Binding-site contacts:
Ligand atom O2 contacts residue GLU271 of chain 1.G at 4.4 Å.
Ligand atom O2P contacts residue LYS269 of chain 1.G at 3.5 Å (salt-bridge).
Ligand atom O2P contacts residue ASN74 of chain 1.G at 3.8 Å.
Ligand atom C3 contacts residue MET290 of chain 1.G at 3.9 Å (hydrophobic).
Ligand atom O2P contacts residue K1 of chain 1.AA at 2.8 Å.
Ligand atom O1 contacts residue ALA292 of chain 1.G at 3.5 Å.
Ligand atom O1P contacts residue ASN74 of chain 1.G at 3.9 Å.
Ligand atom O1 contacts residue ASP295 of chain 1.G at 3.5 Å.
Ligand atom C3 contacts residue MET359 of chain 1.G at 4.1 Å (hydrophobic).
Ligand atom O2P contacts residue SER76 of chain 1.G at 4.0 Å.
Ligand atom O2 contacts residue K1 of chain 1.AA at 4.5 Å.
Ligand atom P contacts residue ASN74 of chain 1.G at 4.5 Å.
Ligand atom C1 contacts residue ASP295 of chain 1.G at 4.2 Å.
Ligand atom P contacts residue LYS269 of chain 1.G at 3.8 Å.
Ligand atom C1 contacts residue ALA292 of chain 1.G at 3.6 Å (hydrophobic).
Ligand atom C3 contacts residue THR327 of chain 1.G at 3.5 Å.
Ligand atom O2' contacts residue ASP295 of chain 1.G at 3.9 Å.
Ligand atom C3 contacts residue LYS269 of chain 1.G at 4.3 Å.
Ligand atom C2 contacts residue ALA292 of chain 1.G at 3.9 Å (hydrophobic).
Ligand atom C2 contacts residue ARG72 of chain 1.G at 4.2 Å.
Ligand atom O1P contacts residue ARG72 of chain 1.G at 2.6 Å (salt-bridge).
Ligand atom C3 contacts residue ARG72 of chain 1.G at 3.5 Å.
Ligand atom C2 contacts residue MET290 of chain 1.G at 4.5 Å (hydrophobic).
Ligand atom O2' contacts residue ALA292 of chain 1.G at 4.3 Å.
Ligand atom O3P contacts residue ASP295 of chain 1.G at 4.5 Å.
Ligand atom O2 contacts residue ARG72 of chain 1.G at 3.6 Å (salt-bridge).
Ligand atom C1 contacts residue THR327 of chain 1.G at 4.3 Å.
Ligand atom O2P contacts residue ARG72 of chain 1.G at 3.5 Å (salt-bridge).
Ligand atom P contacts residue K1 of chain 1.AA at 4.2 Å.
Ligand atom O2 contacts residue ASP112 of chain 1.G at 4.1 Å.
Ligand atom O2P contacts residue ASP112 of chain 1.G at 4.2 Å.
Ligand atom C2 contacts residue LYS269 of chain 1.G at 3.4 Å.
Ligand atom O2 contacts residue LYS269 of chain 1.G at 2.6 Å (salt-bridge).
Ligand atom O1 contacts residue GLU271 of chain 1.G at 3.1 Å (salt-bridge).
Ligand atom P contacts residue ARG72 of chain 1.G at 3.4 Å.
Ligand atom C1 contacts residue GLU271 of chain 1.G at 4.2 Å.
Ligand atom O2' contacts residue THR327 of chain 1.G at 3.4 Å (h-bond).
Ligand atom O2' contacts residue GLY294 of chain 1.G at 3.7 Å.

This protein binds this small molecule.
Small molecule (SMILES): C[C@H](OP(=O)(O)O)C(=O)O

Sequence of chain 1.G:
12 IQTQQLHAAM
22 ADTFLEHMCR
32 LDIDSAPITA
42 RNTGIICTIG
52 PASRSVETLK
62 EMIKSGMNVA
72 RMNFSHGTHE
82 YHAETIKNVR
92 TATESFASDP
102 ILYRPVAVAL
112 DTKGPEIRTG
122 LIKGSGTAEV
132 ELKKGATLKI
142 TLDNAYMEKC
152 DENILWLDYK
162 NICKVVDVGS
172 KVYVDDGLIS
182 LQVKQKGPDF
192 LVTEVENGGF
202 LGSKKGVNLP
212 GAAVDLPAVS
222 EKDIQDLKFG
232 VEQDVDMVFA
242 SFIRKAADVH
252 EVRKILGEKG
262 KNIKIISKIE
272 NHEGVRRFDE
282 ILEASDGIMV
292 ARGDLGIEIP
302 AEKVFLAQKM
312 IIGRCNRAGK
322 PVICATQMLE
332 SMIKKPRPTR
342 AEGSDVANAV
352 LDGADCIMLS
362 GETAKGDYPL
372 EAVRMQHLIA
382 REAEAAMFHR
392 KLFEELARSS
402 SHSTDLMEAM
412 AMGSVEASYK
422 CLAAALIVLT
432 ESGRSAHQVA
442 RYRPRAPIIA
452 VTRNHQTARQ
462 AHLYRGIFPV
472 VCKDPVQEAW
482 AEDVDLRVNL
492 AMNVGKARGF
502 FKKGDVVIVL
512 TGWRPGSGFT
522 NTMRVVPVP